Binding-site contacts:
Ligand atom C8 contacts residue GLY150 of chain 1.E at 3.7 Å.
Ligand atom C2 contacts residue MET151 of chain 1.E at 4.2 Å (hydrophobic).
Ligand atom C6 contacts residue ASN157 of chain 1.E at 3.3 Å.
Ligand atom O5 contacts residue THR156 of chain 1.E at 3.8 Å.
Ligand atom C5 contacts residue THR156 of chain 1.E at 3.8 Å.
Ligand atom O5 contacts residue THR156 of chain 1.E at 3.8 Å.
Ligand atom C3 contacts residue ASN154 of chain 1.E at 3.8 Å.
Ligand atom O4 contacts residue ASP161 of chain 1.E at 4.0 Å.
Ligand atom O5 contacts residue MET151 of chain 1.E at 3.9 Å.
Ligand atom O7 contacts residue ASN154 of chain 1.E at 4.2 Å.
Ligand atom C5 contacts residue ASP161 of chain 1.E at 4.5 Å.
Ligand atom C1 contacts residue THR156 of chain 1.E at 4.0 Å.
Ligand atom C4 contacts residue MET151 of chain 1.E at 3.9 Å (hydrophobic).
Ligand atom C7 contacts residue GLY150 of chain 1.E at 3.0 Å.
Ligand atom O6 contacts residue MET151 of chain 1.E at 4.3 Å.
Ligand atom C6 contacts residue THR156 of chain 1.E at 3.6 Å.
Ligand atom O7 contacts residue HIS148 of chain 1.E at 3.6 Å (h-bond).
Ligand atom O5 contacts residue ASN157 of chain 1.E at 4.0 Å.
Ligand atom C2 contacts residue GLY150 of chain 1.E at 3.7 Å.
Ligand atom N2 contacts residue ASN154 of chain 1.E at 2.9 Å (h-bond).
Ligand atom C8 contacts residue ASN157 of chain 1.E at 3.6 Å.
Ligand atom C1 contacts residue ASN154 of chain 1.E at 1.4 Å.
Ligand atom C5 contacts residue THR156 of chain 1.E at 3.9 Å.
Ligand atom O5 contacts residue ASN154 of chain 1.E at 2.3 Å (h-bond).
Ligand atom N2 contacts residue GLY150 of chain 1.E at 3.4 Å (h-bond).
Ligand atom C6 contacts residue THR156 of chain 1.E at 3.9 Å.
Ligand atom O6 contacts residue HIS148 of chain 1.E at 3.8 Å.
Ligand atom C6 contacts residue ASP161 of chain 1.E at 3.6 Å.
Ligand atom C4 contacts residue ASN154 of chain 1.E at 4.2 Å.
Ligand atom C2 contacts residue ASN154 of chain 1.E at 2.4 Å.
Ligand atom C7 contacts residue ASN154 of chain 1.E at 3.7 Å.
Ligand atom C1 contacts residue MET151 of chain 1.E at 4.2 Å (hydrophobic).
Ligand atom C1 contacts residue GLY150 of chain 1.E at 4.0 Å.
Ligand atom C5 contacts residue MET151 of chain 1.E at 3.9 Å (hydrophobic).
Ligand atom C3 contacts residue MET151 of chain 1.E at 4.0 Å (hydrophobic).
Ligand atom C4 contacts residue ASP161 of chain 1.E at 4.0 Å.
Ligand atom O7 contacts residue GLY150 of chain 1.E at 2.9 Å (h-bond).
Ligand atom C5 contacts residue ASN154 of chain 1.E at 3.6 Å.
Ligand atom O6 contacts residue THR156 of chain 1.E at 4.4 Å.

This protein binds this small molecule.
Small molecule (SMILES): CC(=O)N[C@H]1[C@H](O[C@H]2[C@H](O)[C@@H](NC(C)=O)CO[C@@H]2CO[C@@H]2O[C@@H](C)[C@@H](O)[C@@H](O)[C@@H]2O)O[C@H](CO)[C@@H](O)[C@@H]1O

Sequence of chain 1.E:
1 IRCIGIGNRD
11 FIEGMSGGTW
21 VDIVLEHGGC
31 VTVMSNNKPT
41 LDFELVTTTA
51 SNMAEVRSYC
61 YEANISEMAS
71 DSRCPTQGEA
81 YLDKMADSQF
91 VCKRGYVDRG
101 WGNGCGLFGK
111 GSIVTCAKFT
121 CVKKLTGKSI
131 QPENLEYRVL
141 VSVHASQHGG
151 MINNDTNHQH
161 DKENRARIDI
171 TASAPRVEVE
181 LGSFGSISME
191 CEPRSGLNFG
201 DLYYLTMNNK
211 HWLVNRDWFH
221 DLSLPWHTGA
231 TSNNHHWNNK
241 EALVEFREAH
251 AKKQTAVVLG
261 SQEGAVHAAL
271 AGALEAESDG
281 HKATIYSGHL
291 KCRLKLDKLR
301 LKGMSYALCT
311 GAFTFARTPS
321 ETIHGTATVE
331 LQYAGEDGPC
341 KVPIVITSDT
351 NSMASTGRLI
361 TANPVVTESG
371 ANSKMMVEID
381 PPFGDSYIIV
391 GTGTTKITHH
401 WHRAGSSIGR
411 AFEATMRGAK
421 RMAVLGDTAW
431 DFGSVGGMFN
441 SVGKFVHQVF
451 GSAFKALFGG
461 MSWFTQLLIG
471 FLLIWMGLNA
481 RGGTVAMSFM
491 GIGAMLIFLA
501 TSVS